This small molecule binds to this protein.
Small molecule (SMILES): O=C(O)c1ccc(-c2nn(C(=O)c3c(Cl)cccc3Cl)c3cccc(F)c23)cc1

Sequence of chain 1.A:
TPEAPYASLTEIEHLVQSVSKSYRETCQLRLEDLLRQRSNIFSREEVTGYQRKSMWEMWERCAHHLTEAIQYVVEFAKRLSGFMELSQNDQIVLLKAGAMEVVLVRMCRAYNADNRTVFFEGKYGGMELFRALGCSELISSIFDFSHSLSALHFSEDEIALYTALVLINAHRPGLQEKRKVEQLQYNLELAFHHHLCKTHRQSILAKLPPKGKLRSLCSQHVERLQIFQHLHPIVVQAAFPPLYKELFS

Binding-site contacts:
Ligand atom O2 contacts residue TYR247 of chain 1.A at 3.6 Å.
Ligand atom O2 contacts residue ALA242 of chain 1.A at 3.4 Å (h-bond).
Ligand atom C21 contacts residue PHE243 of chain 1.A at 3.8 Å (hydrophobic).
Ligand atom C14 contacts residue PHE251 of chain 1.A at 3.7 Å (hydrophobic).
Ligand atom C20 contacts residue ILE73 of chain 1.A at 3.7 Å (hydrophobic).
Ligand atom C5 contacts residue ILE73 of chain 1.A at 3.9 Å (hydrophobic).
Ligand atom C2 contacts residue LEU250 of chain 1.A at 3.8 Å (hydrophobic).
Ligand atom C4 contacts residue LEU250 of chain 1.A at 3.7 Å (hydrophobic).
Ligand atom C11 contacts residue ALA66 of chain 1.A at 3.8 Å (hydrophobic).
Ligand atom CL1 contacts residue PHE251 of chain 1.A at 3.5 Å.
Ligand atom O3 contacts residue GLN74 of chain 1.A at 2.8 Å (h-bond).
Ligand atom C4 contacts residue ILE73 of chain 1.A at 3.9 Å (hydrophobic).
Ligand atom C1 contacts residue LYS99 of chain 1.A at 3.8 Å.
Ligand atom CL2 contacts residue LEU69 of chain 1.A at 3.5 Å.
Ligand atom O3 contacts residue ALA241 of chain 1.A at 3.5 Å.
Ligand atom O2 contacts residue PHE243 of chain 1.A at 2.9 Å (h-bond).
Ligand atom O1 contacts residue MET103 of chain 1.A at 3.5 Å.
Ligand atom C7 contacts residue ILE73 of chain 1.A at 3.9 Å (hydrophobic).
Ligand atom C21 contacts residue ALA241 of chain 1.A at 3.9 Å (hydrophobic).
Ligand atom CL2 contacts residue ILE73 of chain 1.A at 3.8 Å.
Ligand atom C6 contacts residue LEU98 of chain 1.A at 3.6 Å (hydrophobic).
Ligand atom C12 contacts residue TRP62 of chain 1.A at 3.5 Å (hydrophobic).
Ligand atom F1 contacts residue ILE73 of chain 1.A at 3.5 Å.
Ligand atom CL2 contacts residue MET103 of chain 1.A at 3.8 Å.
Ligand atom F1 contacts residue LEU246 of chain 1.A at 3.3 Å.
Ligand atom O3 contacts residue ALA242 of chain 1.A at 2.9 Å (h-bond).
Ligand atom CL2 contacts residue THR70 of chain 1.A at 3.6 Å.
Ligand atom C11 contacts residue THR70 of chain 1.A at 3.6 Å.
Ligand atom F1 contacts residue LEU250 of chain 1.A at 3.9 Å.
Ligand atom CL1 contacts residue GLN229 of chain 1.A at 3.4 Å.
Ligand atom C3 contacts residue LEU250 of chain 1.A at 3.9 Å (hydrophobic).
Ligand atom O1 contacts residue LEU228 of chain 1.A at 3.4 Å.
Ligand atom N1 contacts residue PHE251 of chain 1.A at 3.5 Å.
Ligand atom O2 contacts residue ALA241 of chain 1.A at 3.6 Å.
Ligand atom C5 contacts residue LEU250 of chain 1.A at 3.7 Å (hydrophobic).
Ligand atom C21 contacts residue ALA242 of chain 1.A at 3.5 Å (hydrophobic).
Ligand atom C15 contacts residue ILE73 of chain 1.A at 3.7 Å (hydrophobic).
Ligand atom C17 contacts residue TYR247 of chain 1.A at 3.8 Å (hydrophobic).
Ligand atom C13 contacts residue PHE251 of chain 1.A at 3.9 Å (hydrophobic).
Ligand atom C13 contacts residue TRP62 of chain 1.A at 3.7 Å (hydrophobic).